Binding-site contacts:
Ligand atom C7 contacts residue PHE188 of chain 1.A at 3.8 Å (hydrophobic).
Ligand atom C21 contacts residue ARG95 of chain 1.A at 3.7 Å.
Ligand atom O8 contacts residue ALA254 of chain 1.A at 3.7 Å.
Ligand atom C18 contacts residue GLU97 of chain 1.A at 3.8 Å.
Ligand atom O6 contacts residue LEU406 of chain 1.A at 3.8 Å.
Ligand atom C29 contacts residue VAL253 of chain 1.A at 3.2 Å (hydrophobic).
Ligand atom O2 contacts residue MET199 of chain 1.A at 3.8 Å.
Ligand atom C23 contacts residue LEU406 of chain 1.A at 3.9 Å (hydrophobic).
Ligand atom C21 contacts residue SER190 of chain 1.A at 3.5 Å.
Ligand atom C16 contacts residue THR195 of chain 1.A at 3.9 Å.
Ligand atom C16 contacts residue ALA196 of chain 1.A at 3.7 Å (hydrophobic).
Ligand atom O3 contacts residue ARG95 of chain 1.A at 3.8 Å.
Ligand atom C2 contacts residue VAL253 of chain 1.A at 3.5 Å (hydrophobic).
Ligand atom O5 contacts residue LEU406 of chain 1.A at 3.4 Å.
Ligand atom C32 contacts residue HEM1 of chain 1.D at 3.5 Å.
Ligand atom C27 contacts residue LEU406 of chain 1.A at 3.8 Å (hydrophobic).
Ligand atom C24 contacts residue LEU406 of chain 1.A at 3.4 Å (hydrophobic).
Ligand atom C35 contacts residue GLY101 of chain 1.A at 3.9 Å.
Ligand atom C19 contacts residue GLU97 of chain 1.A at 3.9 Å.
Ligand atom C8 contacts residue MET199 of chain 1.A at 3.4 Å (hydrophobic).
Ligand atom C22 contacts residue LEU406 of chain 1.A at 3.9 Å (hydrophobic).
Ligand atom C27 contacts residue GLU257 of chain 1.A at 3.4 Å.
Ligand atom O5 contacts residue VAL99 of chain 1.A at 3.8 Å.
Ligand atom C34 contacts residue GLY250 of chain 1.A at 3.9 Å.
Ligand atom C10 contacts residue VAL99 of chain 1.A at 3.7 Å (hydrophobic).
Ligand atom C28 contacts residue VAL253 of chain 1.A at 3.6 Å (hydrophobic).
Ligand atom O6 contacts residue GLU257 of chain 1.A at 3.7 Å.
Ligand atom C7 contacts residue MET199 of chain 1.A at 3.6 Å (hydrophobic).
Ligand atom O9 contacts residue ALA254 of chain 1.A at 3.5 Å.
Ligand atom O10 contacts residue LEU103 of chain 1.A at 3.9 Å.
Ligand atom C9 contacts residue VAL99 of chain 1.A at 3.7 Å (hydrophobic).
Ligand atom C16 contacts residue VAL194 of chain 1.A at 3.1 Å (hydrophobic).
Ligand atom O10 contacts residue GLY101 of chain 1.A at 2.9 Å (h-bond).
Ligand atom O10 contacts residue LEU104 of chain 1.A at 3.6 Å.
Ligand atom O10 contacts residue GLY102 of chain 1.A at 3.5 Å.
Ligand atom C37 contacts residue VAL99 of chain 1.A at 3.4 Å (hydrophobic).
Ligand atom C37 contacts residue GLY101 of chain 1.A at 3.5 Å.
Ligand atom C23 contacts residue PHE188 of chain 1.A at 3.8 Å (hydrophobic).
Ligand atom C6 contacts residue MET199 of chain 1.A at 3.8 Å (hydrophobic).
Ligand atom C35 contacts residue LEU104 of chain 1.A at 3.8 Å (hydrophobic).

The small molecule below binds the protein below.
Small molecule (SMILES): CC[C@H]1OC(=O)/C=C/[C@H](C)[C@@H](O[C@@H]2O[C@H](C)C[C@H](N(C)C)[C@H]2O)[C@@H](C)C[C@@H](C)C(=O)/C=C/C=C/[C@@H]1CO[C@@H]1O[C@H](C)[C@@H](O)[C@@H](OC)[C@H]1OC

Sequence of chain 1.A:
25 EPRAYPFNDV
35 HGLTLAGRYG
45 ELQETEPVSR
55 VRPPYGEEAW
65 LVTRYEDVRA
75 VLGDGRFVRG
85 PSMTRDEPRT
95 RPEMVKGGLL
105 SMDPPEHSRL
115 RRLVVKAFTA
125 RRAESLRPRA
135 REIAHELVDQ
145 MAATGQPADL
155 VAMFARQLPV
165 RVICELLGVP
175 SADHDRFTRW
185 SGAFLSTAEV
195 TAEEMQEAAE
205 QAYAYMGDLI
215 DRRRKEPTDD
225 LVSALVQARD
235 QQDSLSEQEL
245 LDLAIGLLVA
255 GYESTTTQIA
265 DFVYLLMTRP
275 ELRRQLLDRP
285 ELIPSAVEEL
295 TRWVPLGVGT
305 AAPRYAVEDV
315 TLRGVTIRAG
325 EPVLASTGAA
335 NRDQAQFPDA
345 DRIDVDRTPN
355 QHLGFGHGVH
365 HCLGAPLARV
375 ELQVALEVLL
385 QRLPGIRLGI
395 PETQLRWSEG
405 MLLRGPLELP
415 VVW